A protein and the small-molecule ligand that binds it are described below.
Small molecule (SMILES): CC(=O)N[C@@H]1[C@@H](O)[C@H](O)[C@@H](CO)O[C@H]1O

Sequence of chain 54.F:
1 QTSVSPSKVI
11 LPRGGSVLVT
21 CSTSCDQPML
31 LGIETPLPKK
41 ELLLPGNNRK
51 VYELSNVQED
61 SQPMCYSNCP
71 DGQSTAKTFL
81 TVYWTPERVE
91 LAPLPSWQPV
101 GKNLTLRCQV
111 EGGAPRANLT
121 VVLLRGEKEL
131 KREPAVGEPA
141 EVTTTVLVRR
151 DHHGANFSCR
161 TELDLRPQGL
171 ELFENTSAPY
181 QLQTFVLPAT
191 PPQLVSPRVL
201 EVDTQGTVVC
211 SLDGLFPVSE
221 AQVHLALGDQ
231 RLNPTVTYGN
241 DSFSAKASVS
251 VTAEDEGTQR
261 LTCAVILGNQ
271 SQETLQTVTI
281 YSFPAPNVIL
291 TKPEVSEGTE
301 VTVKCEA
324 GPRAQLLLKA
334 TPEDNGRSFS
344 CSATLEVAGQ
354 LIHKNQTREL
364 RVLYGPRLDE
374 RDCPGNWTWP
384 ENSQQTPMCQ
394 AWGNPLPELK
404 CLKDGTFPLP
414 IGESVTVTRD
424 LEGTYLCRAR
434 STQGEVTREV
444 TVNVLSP

Binding-site contacts:
Ligand atom C4 contacts residue ASN358 of chain 54.F at 4.2 Å.
Ligand atom N2 contacts residue ASN358 of chain 54.F at 2.9 Å (h-bond).
Ligand atom C7 contacts residue ASN358 of chain 54.F at 3.4 Å.
Ligand atom C1 contacts residue ASN358 of chain 54.F at 1.4 Å.
Ligand atom O7 contacts residue SER343 of chain 54.F at 4.3 Å.
Ligand atom O5 contacts residue ASN358 of chain 54.F at 2.4 Å (h-bond).
Ligand atom C3 contacts residue ASN358 of chain 54.F at 3.8 Å.
Ligand atom O7 contacts residue ASN358 of chain 54.F at 3.3 Å (h-bond).
Ligand atom O7 contacts residue SER345 of chain 54.F at 4.2 Å.
Ligand atom C2 contacts residue ASN358 of chain 54.F at 2.5 Å.
Ligand atom C5 contacts residue ASN358 of chain 54.F at 3.6 Å.